Binding-site contacts:
Ligand atom C7 contacts residue SER402 of chain 1.A at 4.2 Å.
Ligand atom C2 contacts residue SER402 of chain 1.A at 4.0 Å.
Ligand atom C1 contacts residue ASN528 of chain 1.A at 1.4 Å.
Ligand atom O7 contacts residue ASN528 of chain 1.A at 3.3 Å (h-bond).
Ligand atom C2 contacts residue ASN528 of chain 1.A at 2.4 Å.
Ligand atom C3 contacts residue SER402 of chain 1.A at 3.5 Å.
Ligand atom O3 contacts residue SER402 of chain 1.A at 3.6 Å (h-bond).
Ligand atom C8 contacts residue ASP525 of chain 1.A at 4.0 Å.
Ligand atom C8 contacts residue SER402 of chain 1.A at 4.0 Å.
Ligand atom N2 contacts residue ASN528 of chain 1.A at 2.9 Å (h-bond).
Ligand atom C8 contacts residue LYS398 of chain 1.A at 3.8 Å.
Ligand atom O5 contacts residue ASN528 of chain 1.A at 2.4 Å (h-bond).
Ligand atom C5 contacts residue ASN528 of chain 1.A at 3.7 Å.
Ligand atom C8 contacts residue ASN528 of chain 1.A at 4.4 Å.
Ligand atom C3 contacts residue ASN528 of chain 1.A at 3.8 Å.
Ligand atom C4 contacts residue ASN528 of chain 1.A at 4.2 Å.
Ligand atom C7 contacts residue ASN528 of chain 1.A at 3.3 Å.
Ligand atom N2 contacts residue SER402 of chain 1.A at 3.3 Å (h-bond).

This protein binds this small molecule.
Small molecule (SMILES): CC(=O)N[C@H]1[C@H](O[C@H]2[C@H](O)[C@@H](NC(C)=O)CO[C@@H]2CO)O[C@H](CO)[C@@H](O)[C@@H]1O

Sequence of chain 1.A:
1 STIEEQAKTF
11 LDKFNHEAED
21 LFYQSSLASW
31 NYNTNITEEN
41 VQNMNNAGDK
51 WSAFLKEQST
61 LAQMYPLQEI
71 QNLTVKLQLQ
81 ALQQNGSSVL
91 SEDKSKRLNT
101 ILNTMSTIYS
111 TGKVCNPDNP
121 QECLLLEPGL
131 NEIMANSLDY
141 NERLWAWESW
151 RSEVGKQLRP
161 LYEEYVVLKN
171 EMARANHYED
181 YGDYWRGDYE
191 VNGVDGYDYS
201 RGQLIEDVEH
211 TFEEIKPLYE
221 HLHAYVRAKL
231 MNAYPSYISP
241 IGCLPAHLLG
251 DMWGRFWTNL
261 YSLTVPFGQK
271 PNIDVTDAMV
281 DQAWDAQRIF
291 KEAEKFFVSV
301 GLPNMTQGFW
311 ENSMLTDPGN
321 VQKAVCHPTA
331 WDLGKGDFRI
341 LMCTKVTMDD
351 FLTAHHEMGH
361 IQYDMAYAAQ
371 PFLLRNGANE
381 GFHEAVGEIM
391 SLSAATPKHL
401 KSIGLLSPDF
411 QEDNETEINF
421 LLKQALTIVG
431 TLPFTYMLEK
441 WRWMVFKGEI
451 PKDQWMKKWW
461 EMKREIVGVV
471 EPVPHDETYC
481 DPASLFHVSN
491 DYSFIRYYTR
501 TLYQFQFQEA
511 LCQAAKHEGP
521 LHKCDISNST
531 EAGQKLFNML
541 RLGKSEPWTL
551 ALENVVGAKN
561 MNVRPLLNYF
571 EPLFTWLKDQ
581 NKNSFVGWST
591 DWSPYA